The protein below binds the small molecule below.
Small molecule (SMILES): c1ccc(-c2cnc[nH]2)cc1

Binding-site contacts:
Ligand atom N1 contacts residue HEM1 of chain 2.L at 4.0 Å.
Ligand atom C9 contacts residue LEU354 of chain 2.D at 4.0 Å (hydrophobic).
Ligand atom C2 contacts residue ALA213 of chain 2.D at 3.5 Å (hydrophobic).
Ligand atom C9 contacts residue VAL353 of chain 2.D at 4.5 Å (hydrophobic).
Ligand atom C10 contacts residue LEU354 of chain 2.D at 3.7 Å (hydrophobic).
Ligand atom C8 contacts residue VAL254 of chain 2.D at 4.4 Å (hydrophobic).
Ligand atom N1 contacts residue ALA213 of chain 2.D at 3.7 Å.
Ligand atom C2 contacts residue GLY210 of chain 2.D at 3.6 Å.
Ligand atom C2 contacts residue HEM1 of chain 2.L at 2.8 Å.
Ligand atom C8 contacts residue VAL353 of chain 2.D at 4.3 Å (hydrophobic).
Ligand atom C11 contacts residue LEU354 of chain 2.D at 4.1 Å (hydrophobic).
Ligand atom C6 contacts residue VAL254 of chain 2.D at 4.2 Å (hydrophobic).
Ligand atom C4 contacts residue HEM1 of chain 2.L at 2.9 Å.
Ligand atom N1 contacts residue GLY210 of chain 2.D at 4.2 Å.
Ligand atom C4 contacts residue VAL254 of chain 2.D at 4.4 Å (hydrophobic).
Ligand atom N3 contacts residue HEM1 of chain 2.L at 1.9 Å.
Ligand atom N3 contacts residue HIS317 of chain 2.D at 3.7 Å.
Ligand atom C5 contacts residue HEM1 of chain 2.L at 4.0 Å.
Ligand atom N1 contacts residue VAL254 of chain 2.D at 4.1 Å.
Ligand atom C5 contacts residue VAL254 of chain 2.D at 4.0 Å (hydrophobic).
Ligand atom C7 contacts residue VAL254 of chain 2.D at 4.0 Å (hydrophobic).

Sequence of chain 2.D:
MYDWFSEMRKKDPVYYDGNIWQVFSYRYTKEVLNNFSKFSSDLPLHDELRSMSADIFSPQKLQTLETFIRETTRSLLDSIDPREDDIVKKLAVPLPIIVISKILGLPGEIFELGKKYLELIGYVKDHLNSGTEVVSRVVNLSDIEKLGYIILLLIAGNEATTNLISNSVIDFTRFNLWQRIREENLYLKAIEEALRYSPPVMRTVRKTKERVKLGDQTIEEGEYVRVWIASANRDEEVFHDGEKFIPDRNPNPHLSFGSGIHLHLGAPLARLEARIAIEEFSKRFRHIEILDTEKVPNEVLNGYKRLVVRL